Binding-site contacts:
Ligand atom S contacts residue THR99 of chain 1.C at 3.8 Å.
Ligand atom F contacts residue LEU123 of chain 1.C at 3.4 Å.
Ligand atom C15 contacts residue MET64 of chain 1.C at 3.9 Å (hydrophobic).
Ligand atom C4 contacts residue VAL86 of chain 1.C at 3.9 Å (hydrophobic).
Ligand atom C11 contacts residue PHE103 of chain 1.C at 3.6 Å (hydrophobic).
Ligand atom F contacts residue ILE127 of chain 1.C at 4.0 Å.
Ligand atom C10 contacts residue LEU100 of chain 1.C at 3.6 Å (hydrophobic).
Ligand atom O3 contacts residue ARG96 of chain 1.C at 3.9 Å.
Ligand atom C contacts residue ARG96 of chain 1.C at 3.5 Å.
Ligand atom C9 contacts residue PHE103 of chain 1.C at 3.6 Å (hydrophobic).
Ligand atom F contacts residue GLY104 of chain 1.C at 3.9 Å.
Ligand atom C8 contacts residue PHE103 of chain 1.C at 3.7 Å (hydrophobic).
Ligand atom C7 contacts residue PHE103 of chain 1.C at 3.7 Å (hydrophobic).
Ligand atom C8 contacts residue MET83 of chain 1.C at 3.9 Å (hydrophobic).
Ligand atom C11 contacts residue MET83 of chain 1.C at 4.0 Å (hydrophobic).
Ligand atom C18 contacts residue PEG1 of chain 1.Q at 4.0 Å.
Ligand atom C12 contacts residue PHE103 of chain 1.C at 3.7 Å (hydrophobic).
Ligand atom C9 contacts residue MET83 of chain 1.C at 3.9 Å (hydrophobic).
Ligand atom O2 contacts residue THR99 of chain 1.C at 3.4 Å.
Ligand atom C23 contacts residue MET64 of chain 1.C at 3.7 Å (hydrophobic).
Ligand atom C10 contacts residue PHE103 of chain 1.C at 3.6 Å (hydrophobic).
Ligand atom C11 contacts residue LEU100 of chain 1.C at 3.6 Å (hydrophobic).
Ligand atom O3 contacts residue THR99 of chain 1.C at 3.2 Å.
Ligand atom O1 contacts residue ARG96 of chain 1.C at 2.8 Å (salt-bridge).
Ligand atom C5 contacts residue MET83 of chain 1.C at 3.9 Å (hydrophobic).
Ligand atom O3 contacts residue LEU100 of chain 1.C at 3.9 Å.
Ligand atom C10 contacts residue GLY104 of chain 1.C at 3.9 Å.
Ligand atom F contacts residue VAL107 of chain 1.C at 3.8 Å.
Ligand atom O contacts residue ARG96 of chain 1.C at 2.8 Å (salt-bridge).
Ligand atom C14 contacts residue MET64 of chain 1.C at 4.0 Å (hydrophobic).
Ligand atom C22 contacts residue MET64 of chain 1.C at 3.6 Å (hydrophobic).
Ligand atom C24 contacts residue MET64 of chain 1.C at 3.6 Å (hydrophobic).
Ligand atom C10 contacts residue MET83 of chain 1.C at 3.9 Å (hydrophobic).
Ligand atom C22 contacts residue LEU68 of chain 1.C at 3.6 Å (hydrophobic).
Ligand atom C5 contacts residue LEU100 of chain 1.C at 3.8 Å (hydrophobic).
Ligand atom C6 contacts residue PHE103 of chain 1.C at 3.7 Å (hydrophobic).
Ligand atom C18 contacts residue VAL86 of chain 1.C at 3.9 Å (hydrophobic).
Ligand atom C7 contacts residue MET83 of chain 1.C at 3.6 Å (hydrophobic).
Ligand atom C6 contacts residue MET83 of chain 1.C at 3.7 Å (hydrophobic).
Ligand atom C4 contacts residue LEU100 of chain 1.C at 3.4 Å (hydrophobic).

The protein below binds the small molecule below.
Small molecule (SMILES): O=C(O)c1cc(SCCc2ccccc2)ccc1NS(=O)(=O)N1CCN(Cc2ccc(F)cc2)CC1

Sequence of chain 1.C:
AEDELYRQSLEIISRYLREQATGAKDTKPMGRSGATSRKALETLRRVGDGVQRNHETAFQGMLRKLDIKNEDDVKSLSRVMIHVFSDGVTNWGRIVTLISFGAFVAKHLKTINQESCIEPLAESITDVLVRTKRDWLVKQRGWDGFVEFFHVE